Binding-site contacts:
Ligand atom O2 contacts residue TRP15 of chain 1.A at 4.4 Å.
Ligand atom S1 contacts residue TRP15 of chain 1.A at 4.3 Å.
Ligand atom C5 contacts residue HIS3 of chain 1.A at 4.2 Å.
Ligand atom C2 contacts residue HIS14 of chain 1.A at 4.3 Å.
Ligand atom O3 contacts residue TRP15 of chain 1.A at 4.2 Å.
Ligand atom N1 contacts residue LYS17 of chain 1.A at 4.4 Å.
Ligand atom C3 contacts residue ASN10 of chain 1.A at 4.3 Å.
Ligand atom O3 contacts residue HIS14 of chain 1.A at 2.6 Å (h-bond).
Ligand atom C2 contacts residue HIS9 of chain 1.A at 3.5 Å.
Ligand atom O3 contacts residue LYS17 of chain 1.A at 3.6 Å.
Ligand atom N1 contacts residue TRP15 of chain 1.A at 3.9 Å.
Ligand atom O2 contacts residue HIS3 of chain 1.A at 4.1 Å.
Ligand atom C6 contacts residue HIS3 of chain 1.A at 4.0 Å.
Ligand atom O1 contacts residue TRP15 of chain 1.A at 3.5 Å.
Ligand atom N1 contacts residue HIS14 of chain 1.A at 3.2 Å (h-bond).
Ligand atom O1 contacts residue GLY11 of chain 1.A at 4.2 Å.
Ligand atom O1 contacts residue TRP4 of chain 1.A at 4.2 Å.
Ligand atom N1 contacts residue ASP18 of chain 1.A at 2.7 Å (salt-bridge).
Ligand atom S1 contacts residue ASP18 of chain 1.A at 3.6 Å.
Ligand atom C6 contacts residue ASP18 of chain 1.A at 3.6 Å.
Ligand atom S1 contacts residue TRP4 of chain 1.A at 4.2 Å.
Ligand atom C6 contacts residue TRP4 of chain 1.A at 4.2 Å (hydrophobic).
Ligand atom O2 contacts residue ASP18 of chain 1.A at 3.7 Å.
Ligand atom O1 contacts residue HIS14 of chain 1.A at 3.4 Å.
Ligand atom C1 contacts residue ASN10 of chain 1.A at 4.4 Å.
Ligand atom C3 contacts residue HIS9 of chain 1.A at 3.5 Å.
Ligand atom C1 contacts residue HIS3 of chain 1.A at 4.5 Å.
Ligand atom C1 contacts residue ASP18 of chain 1.A at 3.8 Å.
Ligand atom O3 contacts residue ASP18 of chain 1.A at 3.3 Å (salt-bridge).
Ligand atom S1 contacts residue HIS14 of chain 1.A at 4.1 Å.
Ligand atom C1 contacts residue TRP4 of chain 1.A at 4.5 Å (hydrophobic).
Ligand atom C2 contacts residue ASN10 of chain 1.A at 3.9 Å.
Ligand atom O2 contacts residue PHE19 of chain 1.A at 4.1 Å.
Ligand atom O2 contacts residue TRP4 of chain 1.A at 3.2 Å.
Ligand atom O1 contacts residue ASN10 of chain 1.A at 3.5 Å (h-bond).

This small molecule binds to this protein.
Small molecule (SMILES): O=S(=O)(NO)c1ccccc1

Sequence of chain 1.A:
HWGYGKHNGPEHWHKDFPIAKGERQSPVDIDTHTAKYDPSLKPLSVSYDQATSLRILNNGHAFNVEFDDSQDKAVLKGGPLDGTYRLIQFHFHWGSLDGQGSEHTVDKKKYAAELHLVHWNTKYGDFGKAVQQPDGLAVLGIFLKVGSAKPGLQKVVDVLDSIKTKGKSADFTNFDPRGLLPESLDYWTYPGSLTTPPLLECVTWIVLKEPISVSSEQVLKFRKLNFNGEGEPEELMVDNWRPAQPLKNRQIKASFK